The protein below binds the small molecule below.
Small molecule (SMILES): Nc1ncnc2c1ncn2[C@H]1C[C@H](O)[C@@H](COP(=O)(O)O)O1

Sequence of chain 2.N:
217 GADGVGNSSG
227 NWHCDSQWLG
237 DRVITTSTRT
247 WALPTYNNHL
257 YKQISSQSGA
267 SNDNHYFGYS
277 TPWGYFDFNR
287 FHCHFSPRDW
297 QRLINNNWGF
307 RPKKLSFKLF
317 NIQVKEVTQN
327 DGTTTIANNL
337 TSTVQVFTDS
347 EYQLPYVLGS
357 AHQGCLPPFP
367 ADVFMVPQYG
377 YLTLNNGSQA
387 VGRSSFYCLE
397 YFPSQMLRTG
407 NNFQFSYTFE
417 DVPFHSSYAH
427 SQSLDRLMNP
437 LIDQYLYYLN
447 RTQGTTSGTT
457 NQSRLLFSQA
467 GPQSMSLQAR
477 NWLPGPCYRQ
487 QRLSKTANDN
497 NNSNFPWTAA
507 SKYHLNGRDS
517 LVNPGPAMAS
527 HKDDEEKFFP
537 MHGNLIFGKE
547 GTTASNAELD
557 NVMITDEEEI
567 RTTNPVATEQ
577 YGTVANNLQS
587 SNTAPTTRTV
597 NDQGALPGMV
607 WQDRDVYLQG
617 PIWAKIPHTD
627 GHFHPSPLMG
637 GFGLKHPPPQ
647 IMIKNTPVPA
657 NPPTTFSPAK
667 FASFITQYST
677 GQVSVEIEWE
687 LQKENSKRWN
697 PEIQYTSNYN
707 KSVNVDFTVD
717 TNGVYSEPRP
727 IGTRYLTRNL

Binding-site contacts:
Ligand atom C6 contacts residue PRO631 of chain 2.N at 4.0 Å (hydrophobic).
Ligand atom C6 contacts residue SER632 of chain 2.N at 4.3 Å.
Ligand atom N7 contacts residue SER632 of chain 2.N at 3.8 Å.
Ligand atom N6 contacts residue GLY637 of chain 2.N at 4.1 Å.
Ligand atom C5 contacts residue PRO631 of chain 2.N at 4.4 Å (hydrophobic).
Ligand atom O4' contacts residue HIS630 of chain 2.N at 4.4 Å.
Ligand atom O2P contacts residue HIS628 of chain 2.N at 4.3 Å.
Ligand atom N9 contacts residue HIS630 of chain 2.N at 4.2 Å.
Ligand atom N9 contacts residue PRO419 of chain 2.N at 4.2 Å.
Ligand atom N3 contacts residue PRO419 of chain 2.N at 4.3 Å.
Ligand atom N6 contacts residue SER632 of chain 2.N at 3.9 Å.
Ligand atom O5' contacts residue PHE629 of chain 2.N at 4.2 Å.
Ligand atom C8 contacts residue PRO419 of chain 2.N at 4.3 Å (hydrophobic).
Ligand atom N6 contacts residue GLY639 of chain 2.N at 2.8 Å (h-bond).
Ligand atom O4' contacts residue PRO631 of chain 2.N at 3.8 Å.
Ligand atom C6 contacts residue GLY639 of chain 2.N at 3.7 Å.
Ligand atom C2 contacts residue GLY639 of chain 2.N at 3.7 Å.
Ligand atom N1 contacts residue ILE622 of chain 2.N at 4.4 Å.
Ligand atom O2P contacts residue PRO631 of chain 2.N at 3.8 Å.
Ligand atom N6 contacts residue VAL418 of chain 2.N at 3.6 Å.
Ligand atom N6 contacts residue PRO633 of chain 2.N at 4.1 Å.
Ligand atom C2' contacts residue PRO419 of chain 2.N at 4.0 Å (hydrophobic).
Ligand atom C1' contacts residue HIS630 of chain 2.N at 4.0 Å.
Ligand atom N6 contacts residue PRO631 of chain 2.N at 3.9 Å.
Ligand atom N1 contacts residue VAL418 of chain 2.N at 3.8 Å.
Ligand atom C6 contacts residue VAL418 of chain 2.N at 3.8 Å (hydrophobic).
Ligand atom N7 contacts residue PRO419 of chain 2.N at 4.4 Å.
Ligand atom N6 contacts residue PHE638 of chain 2.N at 3.8 Å.
Ligand atom N1 contacts residue PRO631 of chain 2.N at 4.2 Å.
Ligand atom C5 contacts residue PRO419 of chain 2.N at 4.2 Å (hydrophobic).
Ligand atom C6 contacts residue PRO419 of chain 2.N at 4.4 Å (hydrophobic).
Ligand atom O2P contacts residue PHE629 of chain 2.N at 4.0 Å.
Ligand atom N7 contacts residue HIS630 of chain 2.N at 4.1 Å.
Ligand atom C4 contacts residue PRO631 of chain 2.N at 4.4 Å (hydrophobic).
Ligand atom C4 contacts residue PRO419 of chain 2.N at 4.2 Å (hydrophobic).
Ligand atom N1 contacts residue GLY639 of chain 2.N at 2.9 Å (h-bond).
Ligand atom C5 contacts residue SER632 of chain 2.N at 4.3 Å.
Ligand atom C8 contacts residue HIS630 of chain 2.N at 3.4 Å.
Ligand atom C2 contacts residue PRO419 of chain 2.N at 4.4 Å (hydrophobic).
Ligand atom O5' contacts residue PRO631 of chain 2.N at 4.1 Å.